A small-molecule ligand and the protein it binds are described below.
Small molecule (SMILES): CC(=O)N[C@@H]1[C@@H](O)[C@H](O)[C@@H](CO)O[C@H]1O

Sequence of chain 1.B:
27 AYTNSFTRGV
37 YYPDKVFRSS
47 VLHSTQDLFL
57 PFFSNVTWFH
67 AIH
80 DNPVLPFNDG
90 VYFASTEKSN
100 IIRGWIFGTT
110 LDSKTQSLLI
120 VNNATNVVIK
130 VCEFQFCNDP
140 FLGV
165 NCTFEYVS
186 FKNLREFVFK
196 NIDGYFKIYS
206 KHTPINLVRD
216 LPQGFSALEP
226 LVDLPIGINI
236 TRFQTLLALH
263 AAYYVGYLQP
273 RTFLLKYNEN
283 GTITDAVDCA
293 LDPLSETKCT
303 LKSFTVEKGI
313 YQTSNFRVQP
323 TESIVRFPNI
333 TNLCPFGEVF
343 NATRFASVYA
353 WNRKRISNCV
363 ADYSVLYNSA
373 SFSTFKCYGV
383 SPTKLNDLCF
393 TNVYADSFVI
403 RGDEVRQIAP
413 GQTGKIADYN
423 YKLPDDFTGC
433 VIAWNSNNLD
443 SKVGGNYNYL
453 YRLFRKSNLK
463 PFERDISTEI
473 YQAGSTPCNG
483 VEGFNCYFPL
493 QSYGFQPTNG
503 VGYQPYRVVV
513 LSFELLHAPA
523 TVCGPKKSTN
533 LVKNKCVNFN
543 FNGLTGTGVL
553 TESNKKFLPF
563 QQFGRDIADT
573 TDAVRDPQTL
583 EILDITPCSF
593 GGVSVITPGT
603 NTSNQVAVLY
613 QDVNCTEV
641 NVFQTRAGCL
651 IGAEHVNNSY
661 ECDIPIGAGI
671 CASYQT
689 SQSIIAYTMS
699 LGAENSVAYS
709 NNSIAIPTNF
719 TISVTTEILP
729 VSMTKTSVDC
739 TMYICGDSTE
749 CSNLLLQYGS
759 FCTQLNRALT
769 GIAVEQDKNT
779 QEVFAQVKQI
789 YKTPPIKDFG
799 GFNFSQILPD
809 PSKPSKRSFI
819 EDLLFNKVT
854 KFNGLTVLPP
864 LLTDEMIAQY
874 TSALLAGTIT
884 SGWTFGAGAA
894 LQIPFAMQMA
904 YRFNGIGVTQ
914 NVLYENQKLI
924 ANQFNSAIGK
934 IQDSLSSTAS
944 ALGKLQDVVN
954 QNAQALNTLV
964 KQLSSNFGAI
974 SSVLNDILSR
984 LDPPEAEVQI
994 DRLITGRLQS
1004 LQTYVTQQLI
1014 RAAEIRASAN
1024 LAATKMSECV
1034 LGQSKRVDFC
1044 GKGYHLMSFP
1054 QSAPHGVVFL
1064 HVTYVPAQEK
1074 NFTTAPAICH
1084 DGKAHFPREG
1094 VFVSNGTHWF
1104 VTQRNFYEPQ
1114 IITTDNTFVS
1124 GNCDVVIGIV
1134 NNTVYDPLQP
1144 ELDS

Binding-site contacts:
Ligand atom C1 contacts residue ASN709 of chain 1.B at 1.5 Å.
Ligand atom C1 contacts residue ASP796 of chain 1.C at 4.1 Å.
Ligand atom C5 contacts residue ASN709 of chain 1.B at 3.7 Å.
Ligand atom C7 contacts residue ASN709 of chain 1.B at 4.0 Å.
Ligand atom C7 contacts residue ASP796 of chain 1.C at 3.5 Å.
Ligand atom O6 contacts residue GLY1131 of chain 1.B at 3.9 Å.
Ligand atom N2 contacts residue ASN709 of chain 1.B at 2.9 Å (h-bond).
Ligand atom O5 contacts residue ASN709 of chain 1.B at 2.5 Å (h-bond).
Ligand atom C8 contacts residue ASP796 of chain 1.C at 3.2 Å.
Ligand atom C2 contacts residue ASP796 of chain 1.C at 4.2 Å.
Ligand atom C4 contacts residue ASN709 of chain 1.B at 4.3 Å.
Ligand atom C8 contacts residue ILE794 of chain 1.C at 4.5 Å (hydrophobic).
Ligand atom C3 contacts residue ASN709 of chain 1.B at 3.9 Å.
Ligand atom C2 contacts residue ASN709 of chain 1.B at 2.6 Å.
Ligand atom N2 contacts residue ASP796 of chain 1.C at 3.1 Å (salt-bridge).
Ligand atom C6 contacts residue GLY1131 of chain 1.B at 4.4 Å.

Sequence of chain 1.C:
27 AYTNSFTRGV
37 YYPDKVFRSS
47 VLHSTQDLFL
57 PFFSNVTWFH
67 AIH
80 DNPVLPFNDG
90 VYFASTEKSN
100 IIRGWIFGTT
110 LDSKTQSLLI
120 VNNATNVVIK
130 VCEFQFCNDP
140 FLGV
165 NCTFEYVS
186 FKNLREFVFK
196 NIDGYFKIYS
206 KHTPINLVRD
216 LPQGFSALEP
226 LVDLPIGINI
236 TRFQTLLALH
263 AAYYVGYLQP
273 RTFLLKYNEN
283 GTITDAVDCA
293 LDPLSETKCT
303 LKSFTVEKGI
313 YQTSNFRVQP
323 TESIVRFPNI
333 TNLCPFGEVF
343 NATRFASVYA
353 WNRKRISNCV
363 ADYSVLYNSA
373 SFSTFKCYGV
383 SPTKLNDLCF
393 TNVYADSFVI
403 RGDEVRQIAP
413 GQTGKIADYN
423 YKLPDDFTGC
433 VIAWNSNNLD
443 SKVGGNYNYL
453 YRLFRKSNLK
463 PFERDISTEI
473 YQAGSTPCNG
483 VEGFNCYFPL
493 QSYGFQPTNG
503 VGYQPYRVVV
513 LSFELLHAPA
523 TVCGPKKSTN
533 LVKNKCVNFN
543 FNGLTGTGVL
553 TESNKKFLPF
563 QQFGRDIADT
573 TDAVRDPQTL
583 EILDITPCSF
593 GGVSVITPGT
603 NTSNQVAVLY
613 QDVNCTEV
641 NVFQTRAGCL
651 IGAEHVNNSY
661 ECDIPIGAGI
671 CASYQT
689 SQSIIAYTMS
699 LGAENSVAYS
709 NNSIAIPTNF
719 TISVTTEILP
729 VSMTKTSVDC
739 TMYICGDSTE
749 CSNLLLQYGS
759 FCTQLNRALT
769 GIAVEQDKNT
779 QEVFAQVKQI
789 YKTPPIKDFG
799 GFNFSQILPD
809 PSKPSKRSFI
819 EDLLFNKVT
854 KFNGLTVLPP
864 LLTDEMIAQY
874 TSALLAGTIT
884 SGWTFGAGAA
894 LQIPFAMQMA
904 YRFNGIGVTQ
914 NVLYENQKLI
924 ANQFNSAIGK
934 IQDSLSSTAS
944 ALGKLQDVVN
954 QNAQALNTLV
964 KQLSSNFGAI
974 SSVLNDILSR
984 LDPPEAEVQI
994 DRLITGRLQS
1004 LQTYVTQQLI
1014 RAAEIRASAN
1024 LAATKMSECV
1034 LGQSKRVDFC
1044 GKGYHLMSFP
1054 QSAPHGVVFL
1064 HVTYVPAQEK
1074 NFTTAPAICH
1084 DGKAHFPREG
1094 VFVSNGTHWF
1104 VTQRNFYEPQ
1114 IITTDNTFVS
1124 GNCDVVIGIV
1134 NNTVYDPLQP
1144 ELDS